Binding-site contacts:
Ligand atom CMD contacts residue TYR138 of chain 1.A at 3.6 Å (hydrophobic).
Ligand atom CGD contacts residue TYR138 of chain 1.A at 3.7 Å (hydrophobic).
Ligand atom C3B contacts residue LEU151 of chain 1.A at 3.7 Å (hydrophobic).
Ligand atom CGA contacts residue ARG29 of chain 1.A at 3.5 Å.
Ligand atom OB contacts residue GLY143 of chain 1.A at 3.2 Å (h-bond).
Ligand atom C4D contacts residue ARG29 of chain 1.A at 3.7 Å.
Ligand atom C1A contacts residue ARG29 of chain 1.A at 3.3 Å.
Ligand atom O1A contacts residue ARG29 of chain 1.A at 3.2 Å (salt-bridge).
Ligand atom OC contacts residue GLU33 of chain 1.A at 3.5 Å.
Ligand atom ND contacts residue GLY143 of chain 1.A at 3.4 Å.
Ligand atom NB contacts residue GLY143 of chain 1.A at 3.2 Å (h-bond).
Ligand atom NC contacts residue ARG29 of chain 1.A at 3.7 Å.
Ligand atom C1B contacts residue GLY147 of chain 1.A at 3.5 Å.
Ligand atom CMC contacts residue ALA32 of chain 1.A at 3.5 Å (hydrophobic).
Ligand atom C4C contacts residue PHE211 of chain 1.A at 3.8 Å (hydrophobic).
Ligand atom CBD contacts residue TYR138 of chain 1.A at 3.6 Å (hydrophobic).
Ligand atom C2D contacts residue GLY143 of chain 1.A at 3.6 Å.
Ligand atom CAB contacts residue LEU151 of chain 1.A at 3.3 Å (hydrophobic).
Ligand atom O2D contacts residue TYR138 of chain 1.A at 2.9 Å (h-bond).
Ligand atom C4B contacts residue GLY143 of chain 1.A at 3.4 Å.
Ligand atom CBB contacts residue MET38 of chain 1.A at 3.7 Å (hydrophobic).
Ligand atom CMD contacts residue THR139 of chain 1.A at 3.8 Å.
Ligand atom CHA contacts residue ARG29 of chain 1.A at 3.7 Å.
Ligand atom CHA contacts residue SER146 of chain 1.A at 3.5 Å.
Ligand atom CAC contacts residue PHE211 of chain 1.A at 3.4 Å (hydrophobic).
Ligand atom C2A contacts residue SER146 of chain 1.A at 3.3 Å.
Ligand atom O2A contacts residue ARG29 of chain 1.A at 3.2 Å (salt-bridge).
Ligand atom C3A contacts residue SER146 of chain 1.A at 3.8 Å.
Ligand atom NA contacts residue ARG29 of chain 1.A at 3.2 Å (salt-bridge).
Ligand atom O1D contacts residue ARG187 of chain 1.A at 3.1 Å (salt-bridge).
Ligand atom C1A contacts residue SER146 of chain 1.A at 3.2 Å.
Ligand atom CAB contacts residue MET38 of chain 1.A at 3.8 Å (hydrophobic).
Ligand atom C3C contacts residue PHE211 of chain 1.A at 3.6 Å (hydrophobic).
Ligand atom CHB contacts residue GLY147 of chain 1.A at 3.7 Å.
Ligand atom ND contacts residue ARG29 of chain 1.A at 3.8 Å.
Ligand atom C4A contacts residue ARG29 of chain 1.A at 3.6 Å.
Ligand atom CHD contacts residue GLY143 of chain 1.A at 3.3 Å.
Ligand atom C1D contacts residue GLY143 of chain 1.A at 3.2 Å.
Ligand atom CBC contacts residue ASN214 of chain 1.A at 3.5 Å.
Ligand atom NA contacts residue SER146 of chain 1.A at 3.5 Å.

A protein and the small-molecule ligand that binds it are described below.
Small molecule (SMILES): C=CC1=C(C)/C(=C/c2[nH]c(/C=C3\N=C(/C=C4\NC(=O)C(C)=C4C=C)C(C)=C3CCC(=O)O)c(CCC(=O)O)c2C)NC1=O

Sequence of chain 1.A:
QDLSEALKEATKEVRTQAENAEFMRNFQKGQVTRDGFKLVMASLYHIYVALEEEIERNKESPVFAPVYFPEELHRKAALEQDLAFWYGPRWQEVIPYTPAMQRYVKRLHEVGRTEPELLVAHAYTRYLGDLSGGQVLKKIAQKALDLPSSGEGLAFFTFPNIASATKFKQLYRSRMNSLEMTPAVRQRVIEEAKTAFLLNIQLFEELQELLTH